The small molecule below binds the protein below.
Small molecule (SMILES): CC(=O)N[C@H]1[C@H](O[C@H]2[C@H](O)[C@@H](NC(C)=O)CO[C@@H]2CO)O[C@H](CO)[C@@H](O[C@@H]2O[C@H](CO[C@H]3O[C@H](CO)[C@@H](O)[C@H](O)[C@@H]3O)[C@@H](O)[C@H](O[C@H]3O[C@H](CO)[C@@H](O)[C@H](O)[C@@H]3O[C@@H]3O[C@H](CO)[C@@H](O)[C@H](O)[C@H]3NC(C)=O)[C@@H]2O)[C@@H]1O

Binding-site contacts:
Ligand atom O4 contacts residue LEU45 of chain 1.C at 3.4 Å.
Ligand atom C2 contacts residue LEU45 of chain 1.C at 3.7 Å (hydrophobic).
Ligand atom C8 contacts residue SER22 of chain 1.A at 3.8 Å.
Ligand atom C8 contacts residue GLN39 of chain 1.C at 3.5 Å.
Ligand atom C7 contacts residue ASN15 of chain 1.A at 3.5 Å.
Ligand atom C6 contacts residue LYS43 of chain 1.C at 3.6 Å.
Ligand atom O5 contacts residue GLY18 of chain 1.A at 3.5 Å (h-bond).
Ligand atom O5 contacts residue GLY44 of chain 1.C at 3.7 Å.
Ligand atom O5 contacts residue ASN15 of chain 1.A at 2.4 Å (h-bond).
Ligand atom C3 contacts residue ASN15 of chain 1.A at 3.8 Å.
Ligand atom C7 contacts residue THR4 of chain 1.A at 3.8 Å.
Ligand atom C5 contacts residue GLY18 of chain 1.A at 3.4 Å.
Ligand atom C3 contacts residue LEU45 of chain 1.C at 3.8 Å (hydrophobic).
Ligand atom O2 contacts residue LEU45 of chain 1.C at 3.1 Å.
Ligand atom C5 contacts residue ASN15 of chain 1.A at 3.7 Å.
Ligand atom C7 contacts residue VAL20 of chain 1.A at 3.6 Å (hydrophobic).
Ligand atom O7 contacts residue THR4 of chain 1.A at 3.2 Å.
Ligand atom C2 contacts residue VAL20 of chain 1.A at 3.5 Å (hydrophobic).
Ligand atom C1 contacts residue VAL20 of chain 1.A at 3.4 Å (hydrophobic).
Ligand atom O3 contacts residue GLN39 of chain 1.C at 3.5 Å (h-bond).
Ligand atom C2 contacts residue ASN15 of chain 1.A at 2.4 Å.
Ligand atom C3 contacts residue GLY44 of chain 1.C at 3.5 Å.
Ligand atom C8 contacts residue VAL20 of chain 1.A at 3.7 Å (hydrophobic).
Ligand atom C8 contacts residue PHE9 of chain 1.A at 3.7 Å (hydrophobic).
Ligand atom O7 contacts residue ASN15 of chain 1.A at 3.5 Å (h-bond).
Ligand atom O2 contacts residue GLY44 of chain 1.C at 3.8 Å.
Ligand atom N2 contacts residue VAL20 of chain 1.A at 2.7 Å (h-bond).
Ligand atom C6 contacts residue GLY42 of chain 1.C at 3.2 Å.
Ligand atom O3 contacts residue GLY44 of chain 1.C at 3.3 Å.
Ligand atom O2 contacts residue GLN39 of chain 1.C at 2.7 Å (h-bond).
Ligand atom O4 contacts residue LYS43 of chain 1.C at 3.5 Å.
Ligand atom C1 contacts residue ASN15 of chain 1.A at 1.4 Å.
Ligand atom C1 contacts residue GLY18 of chain 1.A at 3.8 Å.
Ligand atom C8 contacts residue LYS43 of chain 1.C at 3.4 Å.
Ligand atom N2 contacts residue ASN15 of chain 1.A at 3.0 Å (h-bond).
Ligand atom C6 contacts residue LEU45 of chain 1.C at 3.8 Å (hydrophobic).
Ligand atom O6 contacts residue GLY42 of chain 1.C at 2.7 Å (h-bond).
Ligand atom C8 contacts residue GLY42 of chain 1.C at 3.3 Å.
Ligand atom C8 contacts residue ARG21 of chain 1.A at 3.7 Å.
Ligand atom O6 contacts residue THR102 of chain 1.C at 3.6 Å.

Sequence of chain 1.A:
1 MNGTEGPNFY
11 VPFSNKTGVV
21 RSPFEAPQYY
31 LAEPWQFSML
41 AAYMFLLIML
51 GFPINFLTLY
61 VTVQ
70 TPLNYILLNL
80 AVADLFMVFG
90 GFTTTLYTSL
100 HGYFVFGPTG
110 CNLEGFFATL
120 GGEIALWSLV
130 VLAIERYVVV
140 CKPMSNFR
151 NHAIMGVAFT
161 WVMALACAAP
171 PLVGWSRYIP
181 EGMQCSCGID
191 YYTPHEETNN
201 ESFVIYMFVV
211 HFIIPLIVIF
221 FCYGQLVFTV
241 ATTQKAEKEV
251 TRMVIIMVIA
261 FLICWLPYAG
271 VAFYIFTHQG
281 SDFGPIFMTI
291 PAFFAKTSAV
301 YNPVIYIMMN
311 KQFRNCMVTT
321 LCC

Sequence of chain 1.C:
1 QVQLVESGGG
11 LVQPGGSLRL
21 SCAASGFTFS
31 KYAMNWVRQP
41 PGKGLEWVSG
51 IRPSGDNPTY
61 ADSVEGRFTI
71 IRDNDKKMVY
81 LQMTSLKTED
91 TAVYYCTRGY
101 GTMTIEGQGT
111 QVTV